The small molecule below binds the protein below.
Small molecule (SMILES): O=C(O)[C@H]1NCC[C@H]1O

Sequence of chain 1.B:
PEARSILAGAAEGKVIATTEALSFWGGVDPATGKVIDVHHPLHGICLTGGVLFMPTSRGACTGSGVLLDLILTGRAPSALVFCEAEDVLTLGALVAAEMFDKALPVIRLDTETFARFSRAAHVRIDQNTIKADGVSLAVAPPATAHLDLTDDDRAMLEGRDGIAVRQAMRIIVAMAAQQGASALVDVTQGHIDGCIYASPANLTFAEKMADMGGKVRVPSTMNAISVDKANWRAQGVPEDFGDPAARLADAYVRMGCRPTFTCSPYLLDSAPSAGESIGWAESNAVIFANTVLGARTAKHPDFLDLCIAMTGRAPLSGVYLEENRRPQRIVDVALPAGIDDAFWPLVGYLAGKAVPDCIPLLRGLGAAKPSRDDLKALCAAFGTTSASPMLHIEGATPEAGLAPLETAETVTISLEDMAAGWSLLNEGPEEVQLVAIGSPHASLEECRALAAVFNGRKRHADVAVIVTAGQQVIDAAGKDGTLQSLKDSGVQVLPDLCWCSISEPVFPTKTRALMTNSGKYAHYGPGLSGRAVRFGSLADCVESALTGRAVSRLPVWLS

Binding-site contacts:
Ligand atom O contacts residue CYS81 of chain 1.B at 2.8 Å (h-bond).
Ligand atom O2 contacts residue GLU302 of chain 1.B at 2.6 Å (salt-bridge).
Ligand atom C contacts residue LYS540 of chain 1.B at 3.8 Å.
Ligand atom O contacts residue SER303 of chain 1.B at 3.0 Å (h-bond).
Ligand atom OXT contacts residue GLU302 of chain 1.B at 3.7 Å.
Ligand atom CB contacts residue LYS540 of chain 1.B at 3.7 Å.
Ligand atom CD contacts residue ASP213 of chain 1.B at 3.4 Å.
Ligand atom CA contacts residue THR82 of chain 1.B at 3.2 Å.
Ligand atom CG contacts residue GLU302 of chain 1.B at 3.9 Å.
Ligand atom CA contacts residue ASP213 of chain 1.B at 4.1 Å.
Ligand atom O2 contacts residue LYS540 of chain 1.B at 2.6 Å (salt-bridge).
Ligand atom O2 contacts residue CYS520 of chain 1.B at 4.0 Å.
Ligand atom CD contacts residue ILE216 of chain 1.B at 4.0 Å (hydrophobic).
Ligand atom OXT contacts residue ALA80 of chain 1.B at 3.5 Å.
Ligand atom O contacts residue ALA80 of chain 1.B at 3.4 Å.
Ligand atom CG contacts residue CYS520 of chain 1.B at 3.7 Å (hydrophobic).
Ligand atom OXT contacts residue LYS540 of chain 1.B at 3.0 Å (salt-bridge).
Ligand atom O2 contacts residue FES1 of chain 1.G at 2.3 Å.
Ligand atom CD contacts residue THR82 of chain 1.B at 3.1 Å.
Ligand atom CG contacts residue FES1 of chain 1.G at 3.2 Å.
Ligand atom C contacts residue SER303 of chain 1.B at 3.4 Å.
Ligand atom CB contacts residue GLU302 of chain 1.B at 3.5 Å.
Ligand atom CB contacts residue CYS520 of chain 1.B at 4.0 Å (hydrophobic).
Ligand atom O contacts residue ASP213 of chain 1.B at 4.0 Å.
Ligand atom C contacts residue GLU302 of chain 1.B at 3.2 Å.
Ligand atom CA contacts residue GLU302 of chain 1.B at 3.4 Å.
Ligand atom O contacts residue GLU302 of chain 1.B at 3.5 Å (salt-bridge).
Ligand atom OXT contacts residue SER303 of chain 1.B at 2.7 Å (h-bond).
Ligand atom N contacts residue ASP213 of chain 1.B at 2.9 Å (salt-bridge).
Ligand atom C contacts residue ALA80 of chain 1.B at 3.5 Å (hydrophobic).
Ligand atom C contacts residue CYS81 of chain 1.B at 3.7 Å (hydrophobic).
Ligand atom N contacts residue GLU302 of chain 1.B at 2.9 Å (salt-bridge).
Ligand atom N contacts residue THR82 of chain 1.B at 2.8 Å (h-bond).
Ligand atom CG contacts residue ILE216 of chain 1.B at 4.0 Å (hydrophobic).
Ligand atom CB contacts residue TRP45 of chain 1.B at 3.7 Å (hydrophobic).
Ligand atom CG contacts residue TRP45 of chain 1.B at 3.9 Å (hydrophobic).
Ligand atom CB contacts residue FES1 of chain 1.G at 3.1 Å.
Ligand atom CD contacts residue FES1 of chain 1.G at 4.0 Å.
Ligand atom CD contacts residue GLU302 of chain 1.B at 3.5 Å.
Ligand atom CA contacts residue ALA80 of chain 1.B at 3.6 Å (hydrophobic).